Binding-site contacts:
Ligand atom CG1 contacts residue HIS71 of chain 1.C at 3.4 Å.
Ligand atom O contacts residue HIS71 of chain 1.C at 3.4 Å.
Ligand atom N contacts residue TYR8 of chain 1.C at 2.7 Å (h-bond).
Ligand atom N contacts residue ASP78 of chain 1.C at 3.4 Å (salt-bridge).
Ligand atom CE contacts residue LYS67 of chain 1.C at 3.5 Å.
Ligand atom N contacts residue GLU64 of chain 1.C at 2.9 Å (salt-bridge).
Ligand atom CE contacts residue MET46 of chain 1.C at 3.1 Å (hydrophobic).
Ligand atom CB contacts residue TRP168 of chain 1.C at 3.5 Å (hydrophobic).
Ligand atom O contacts residue LYS67 of chain 1.C at 2.8 Å (salt-bridge).
Ligand atom O contacts residue THR74 of chain 1.C at 2.8 Å (h-bond).
Ligand atom N contacts residue TYR172 of chain 1.C at 2.8 Å (h-bond).
Ligand atom O contacts residue TYR160 of chain 1.C at 2.6 Å (h-bond).
Ligand atom NE2 contacts residue THR74 of chain 1.C at 3.4 Å.
Ligand atom CG contacts residue TYR8 of chain 1.C at 3.4 Å (hydrophobic).
Ligand atom O contacts residue LYS147 of chain 1.C at 3.3 Å (salt-bridge).
Ligand atom CD2 contacts residue THR164 of chain 1.C at 3.4 Å.
Ligand atom OXT contacts residue LYS147 of chain 1.C at 2.8 Å (salt-bridge).
Ligand atom SD contacts residue MET46 of chain 1.C at 3.3 Å.
Ligand atom CD2 contacts residue THR74 of chain 1.C at 3.5 Å.
Ligand atom O contacts residue TRP148 of chain 1.C at 2.9 Å (h-bond).
Ligand atom O contacts residue TRP148 of chain 1.C at 3.4 Å.
Ligand atom ND1 contacts residue GLU64 of chain 1.C at 3.5 Å (salt-bridge).
Ligand atom OG1 contacts residue TYR160 of chain 1.C at 3.3 Å.
Ligand atom CE contacts residue GLU64 of chain 1.C at 3.0 Å.
Ligand atom OXT contacts residue TYR85 of chain 1.C at 3.2 Å (h-bond).
Ligand atom CB contacts residue THR144 of chain 1.C at 3.2 Å.
Ligand atom CB contacts residue TYR100 of chain 1.C at 3.5 Å (hydrophobic).
Ligand atom CE contacts residue VAL68 of chain 1.C at 3.3 Å (hydrophobic).
Ligand atom O contacts residue TYR85 of chain 1.C at 3.3 Å (h-bond).
Ligand atom N contacts residue TYR100 of chain 1.C at 3.3 Å (h-bond).
Ligand atom NE2 contacts residue LYS67 of chain 1.C at 3.4 Å (salt-bridge).
Ligand atom C contacts residue LYS147 of chain 1.C at 3.5 Å.
Ligand atom OE2 contacts residue ARG66 of chain 1.C at 3.3 Å (salt-bridge).
Ligand atom OE1 contacts residue ARG66 of chain 1.C at 3.1 Å (salt-bridge).
Ligand atom CD2 contacts residue VAL77 of chain 1.C at 3.3 Å (hydrophobic).
Ligand atom CB contacts residue TYR160 of chain 1.C at 3.4 Å (hydrophobic).
Ligand atom CE1 contacts residue TRP168 of chain 1.C at 3.5 Å (hydrophobic).
Ligand atom O contacts residue THR81 of chain 1.C at 3.0 Å.
Ligand atom CD2 contacts residue LYS67 of chain 1.C at 3.5 Å.
Ligand atom ND1 contacts residue TRP168 of chain 1.C at 3.1 Å.

A protein and the small-molecule ligand that binds it are described below.
Small molecule (SMILES): CSCC[C@H](NC(=O)[C@@H](N)Cc1cnc[nH]1)C(=O)N[C@H](C(=O)N[C@@H](CCC(=O)O)C(=O)N[C@H](C(=O)N[C@H](C(=O)N[C@@H](CCCN=C(N)N)C(=O)N[C@@H](CC1=NC=NC1)C(=O)N[C@@H](CS)C(=O)O)C(C)C)C(C)C)[C@@H](C)O

Sequence of chain 1.C:
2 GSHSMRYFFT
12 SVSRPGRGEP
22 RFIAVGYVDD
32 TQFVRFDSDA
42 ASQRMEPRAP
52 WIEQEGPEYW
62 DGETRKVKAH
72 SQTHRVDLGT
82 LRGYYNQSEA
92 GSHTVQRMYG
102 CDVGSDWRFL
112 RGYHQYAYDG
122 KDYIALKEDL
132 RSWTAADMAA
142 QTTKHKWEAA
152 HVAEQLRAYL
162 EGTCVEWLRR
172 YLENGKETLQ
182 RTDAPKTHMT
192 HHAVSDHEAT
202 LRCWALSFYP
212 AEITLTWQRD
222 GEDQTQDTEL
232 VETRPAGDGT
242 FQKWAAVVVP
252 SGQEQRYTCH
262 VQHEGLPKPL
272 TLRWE